Sequence of chain 4.A:
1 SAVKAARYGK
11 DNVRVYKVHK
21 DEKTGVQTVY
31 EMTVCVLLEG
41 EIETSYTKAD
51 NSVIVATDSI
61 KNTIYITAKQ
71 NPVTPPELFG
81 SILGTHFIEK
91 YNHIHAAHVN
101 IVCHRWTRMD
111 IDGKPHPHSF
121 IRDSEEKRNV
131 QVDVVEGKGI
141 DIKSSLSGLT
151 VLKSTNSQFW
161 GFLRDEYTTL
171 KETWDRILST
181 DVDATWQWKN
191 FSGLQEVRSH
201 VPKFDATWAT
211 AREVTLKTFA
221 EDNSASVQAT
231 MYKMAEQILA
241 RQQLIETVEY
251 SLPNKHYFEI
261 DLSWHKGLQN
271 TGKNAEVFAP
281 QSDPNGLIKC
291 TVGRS

Sequence of chain 3.A:
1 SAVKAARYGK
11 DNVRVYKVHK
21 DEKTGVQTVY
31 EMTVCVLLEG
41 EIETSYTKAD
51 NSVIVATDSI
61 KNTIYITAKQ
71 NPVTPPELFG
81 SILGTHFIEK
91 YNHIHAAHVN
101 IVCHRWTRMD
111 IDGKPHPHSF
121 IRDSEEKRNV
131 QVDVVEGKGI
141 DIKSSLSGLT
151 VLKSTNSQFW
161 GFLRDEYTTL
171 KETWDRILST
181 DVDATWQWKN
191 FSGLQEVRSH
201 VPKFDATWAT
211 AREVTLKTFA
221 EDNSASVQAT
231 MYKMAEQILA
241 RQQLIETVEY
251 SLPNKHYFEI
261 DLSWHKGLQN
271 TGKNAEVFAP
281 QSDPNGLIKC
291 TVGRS

Binding-site contacts:
Ligand atom C6 contacts residue PHE159 of chain 4.A at 3.5 Å (hydrophobic).
Ligand atom O2 contacts residue SER226 of chain 4.A at 3.5 Å.
Ligand atom O2 contacts residue PHE159 of chain 4.A at 3.9 Å.
Ligand atom C4 contacts residue ASN254 of chain 4.A at 3.9 Å.
Ligand atom O6 contacts residue THR57 of chain 3.A at 3.9 Å.
Ligand atom N9 contacts residue THR57 of chain 3.A at 4.1 Å.
Ligand atom C2 contacts residue PHE159 of chain 4.A at 3.7 Å (hydrophobic).
Ligand atom N8 contacts residue ASP58 of chain 3.A at 4.0 Å.
Ligand atom C5 contacts residue PHE159 of chain 4.A at 3.4 Å (hydrophobic).
Ligand atom O2 contacts residue VAL227 of chain 4.A at 2.9 Å (h-bond).
Ligand atom N9 contacts residue PHE159 of chain 4.A at 3.5 Å.
Ligand atom N1 contacts residue PHE159 of chain 4.A at 3.6 Å.
Ligand atom N3 contacts residue PHE159 of chain 4.A at 3.7 Å.
Ligand atom C4 contacts residue PHE159 of chain 4.A at 3.4 Å (hydrophobic).
Ligand atom O6 contacts residue TYR8 of chain 3.A at 3.8 Å.
Ligand atom N9 contacts residue ARG176 of chain 4.A at 3.9 Å.
Ligand atom O2 contacts residue ASN254 of chain 4.A at 4.1 Å.
Ligand atom N8 contacts residue LEU170 of chain 4.A at 3.8 Å.
Ligand atom O6 contacts residue ILE54 of chain 3.A at 3.5 Å.
Ligand atom N8 contacts residue PHE159 of chain 4.A at 3.6 Å.
Ligand atom O2 contacts residue GLN228 of chain 4.A at 3.8 Å.
Ligand atom N7 contacts residue PHE159 of chain 4.A at 3.6 Å.
Ligand atom C2 contacts residue GLN228 of chain 4.A at 3.8 Å.
Ligand atom C2 contacts residue ARG176 of chain 4.A at 3.6 Å.
Ligand atom C2 contacts residue ASN254 of chain 4.A at 3.9 Å.
Ligand atom C5 contacts residue THR57 of chain 3.A at 4.0 Å.
Ligand atom N8 contacts residue THR57 of chain 3.A at 3.3 Å (h-bond).
Ligand atom N3 contacts residue ARG176 of chain 4.A at 3.0 Å (salt-bridge).
Ligand atom O6 contacts residue PHE159 of chain 4.A at 4.0 Å.
Ligand atom N9 contacts residue LEU170 of chain 4.A at 4.0 Å.
Ligand atom N3 contacts residue ASN254 of chain 4.A at 3.4 Å (h-bond).
Ligand atom N8 contacts residue ALA56 of chain 3.A at 3.8 Å.
Ligand atom C6 contacts residue GLN228 of chain 4.A at 3.7 Å.
Ligand atom N7 contacts residue ALA56 of chain 3.A at 3.5 Å.
Ligand atom C4 contacts residue ARG176 of chain 4.A at 3.8 Å.
Ligand atom N1 contacts residue GLN228 of chain 4.A at 2.9 Å (h-bond).
Ligand atom O6 contacts residue GLN228 of chain 4.A at 2.9 Å (h-bond).
Ligand atom N7 contacts residue THR57 of chain 3.A at 2.8 Å (h-bond).
Ligand atom C2 contacts residue VAL227 of chain 4.A at 4.0 Å (hydrophobic).
Ligand atom O2 contacts residue ARG176 of chain 4.A at 2.8 Å (salt-bridge).

The protein below binds the small molecule below.
Small molecule (SMILES): O=c1[nH]c(=O)c2nn[nH]c2[nH]1